Sequence of chain 1.A:
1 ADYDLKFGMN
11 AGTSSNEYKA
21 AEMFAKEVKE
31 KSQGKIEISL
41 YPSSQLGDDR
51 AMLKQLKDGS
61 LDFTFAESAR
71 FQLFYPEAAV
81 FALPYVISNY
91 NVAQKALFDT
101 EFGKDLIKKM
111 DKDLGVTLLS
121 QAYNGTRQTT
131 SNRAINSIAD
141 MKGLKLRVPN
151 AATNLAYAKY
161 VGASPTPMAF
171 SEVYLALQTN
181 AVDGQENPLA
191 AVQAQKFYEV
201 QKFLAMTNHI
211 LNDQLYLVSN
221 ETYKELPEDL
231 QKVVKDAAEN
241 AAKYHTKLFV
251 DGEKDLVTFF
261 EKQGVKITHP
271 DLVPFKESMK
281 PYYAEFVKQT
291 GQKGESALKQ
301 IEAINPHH

The protein below binds the small molecule below.
Small molecule (SMILES): CC(=O)N[C@H]1[C@H]([C@H](O)[C@H](O)CO)O[C@](O)(C(=O)O)C[C@@H]1O

Binding-site contacts:
Ligand atom O9 contacts residue GLU67 of chain 1.A at 2.7 Å (salt-bridge).
Ligand atom C8 contacts residue PRO149 of chain 1.A at 4.0 Å (hydrophobic).
Ligand atom O1A contacts residue PRO149 of chain 1.A at 3.8 Å.
Ligand atom C1 contacts residue ARG147 of chain 1.A at 3.5 Å.
Ligand atom O7 contacts residue ARG70 of chain 1.A at 3.7 Å.
Ligand atom C5 contacts residue ASN10 of chain 1.A at 4.0 Å.
Ligand atom C1 contacts residue PHE170 of chain 1.A at 3.4 Å (hydrophobic).
Ligand atom C8 contacts residue GLU67 of chain 1.A at 3.5 Å.
Ligand atom O8 contacts residue GLU67 of chain 1.A at 2.6 Å (salt-bridge).
Ligand atom C9 contacts residue ALA151 of chain 1.A at 3.9 Å (hydrophobic).
Ligand atom C6 contacts residue GLU67 of chain 1.A at 3.6 Å.
Ligand atom C7 contacts residue GLU67 of chain 1.A at 3.4 Å.
Ligand atom O8 contacts residue ARG127 of chain 1.A at 3.6 Å (salt-bridge).
Ligand atom O2 contacts residue ASN187 of chain 1.A at 2.7 Å (h-bond).
Ligand atom C10 contacts residue ASN10 of chain 1.A at 3.9 Å.
Ligand atom O9 contacts residue ARG70 of chain 1.A at 3.7 Å.
Ligand atom C1 contacts residue ARG127 of chain 1.A at 4.0 Å.
Ligand atom O1A contacts residue PHE170 of chain 1.A at 3.4 Å.
Ligand atom C11 contacts residue PHE65 of chain 1.A at 3.7 Å (hydrophobic).
Ligand atom O7 contacts residue ASP49 of chain 1.A at 2.8 Å (salt-bridge).
Ligand atom C3 contacts residue PHE170 of chain 1.A at 3.7 Å (hydrophobic).
Ligand atom O1B contacts residue ARG127 of chain 1.A at 3.3 Å (salt-bridge).
Ligand atom O1A contacts residue ARG147 of chain 1.A at 2.8 Å (salt-bridge).
Ligand atom N5 contacts residue GLU67 of chain 1.A at 4.0 Å.
Ligand atom O1B contacts residue PHE170 of chain 1.A at 3.5 Å.
Ligand atom O4 contacts residue ASN10 of chain 1.A at 3.7 Å.
Ligand atom O1B contacts residue ASN187 of chain 1.A at 2.9 Å (h-bond).
Ligand atom O9 contacts residue ASP49 of chain 1.A at 4.0 Å.
Ligand atom C9 contacts residue ARG70 of chain 1.A at 3.9 Å.
Ligand atom C11 contacts residue GLN214 of chain 1.A at 3.3 Å.
Ligand atom O2 contacts residue ARG127 of chain 1.A at 2.9 Å (salt-bridge).
Ligand atom C7 contacts residue ASP49 of chain 1.A at 3.6 Å.
Ligand atom C2 contacts residue ASN187 of chain 1.A at 3.8 Å.
Ligand atom O10 contacts residue ASN10 of chain 1.A at 2.8 Å (h-bond).
Ligand atom C9 contacts residue GLU67 of chain 1.A at 3.6 Å.
Ligand atom C10 contacts residue ASP49 of chain 1.A at 3.9 Å.
Ligand atom C1 contacts residue ASN187 of chain 1.A at 4.0 Å.
Ligand atom O1B contacts residue ARG147 of chain 1.A at 2.7 Å (salt-bridge).
Ligand atom O10 contacts residue ASP49 of chain 1.A at 3.5 Å.
Ligand atom C11 contacts residue ALA66 of chain 1.A at 3.9 Å (hydrophobic).